Sequence of chain 2.S:
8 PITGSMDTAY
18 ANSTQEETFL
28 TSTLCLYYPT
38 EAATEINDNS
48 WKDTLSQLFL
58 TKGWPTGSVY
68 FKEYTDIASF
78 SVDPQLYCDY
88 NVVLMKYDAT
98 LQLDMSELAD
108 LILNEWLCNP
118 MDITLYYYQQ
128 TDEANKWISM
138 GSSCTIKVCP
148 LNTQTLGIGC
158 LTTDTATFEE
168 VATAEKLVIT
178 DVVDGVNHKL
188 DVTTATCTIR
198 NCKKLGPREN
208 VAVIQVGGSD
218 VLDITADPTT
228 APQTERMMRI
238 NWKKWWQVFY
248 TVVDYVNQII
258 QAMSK

A protein and the small-molecule ligand that binds it are described below.
Small molecule (SMILES): CC(=O)N[C@H]1[C@H](O[C@H]2[C@H](O)[C@@H](NC(C)=O)CO[C@@H]2CO)O[C@H](CO)[C@@H](O)[C@@H]1O

Binding-site contacts:
Ligand atom O5 contacts residue ASN19 of chain 2.S at 2.2 Å (h-bond).
Ligand atom C8 contacts residue TYR17 of chain 2.S at 4.2 Å (hydrophobic).
Ligand atom O6 contacts residue ASN19 of chain 2.S at 4.4 Å.
Ligand atom C2 contacts residue ASN19 of chain 2.S at 3.4 Å.
Ligand atom C1 contacts residue ASN19 of chain 2.S at 1.9 Å.
Ligand atom C6 contacts residue ASN19 of chain 2.S at 4.1 Å.
Ligand atom C3 contacts residue ASN19 of chain 2.S at 4.4 Å.
Ligand atom C5 contacts residue ASN19 of chain 2.S at 3.4 Å.
Ligand atom N2 contacts residue ASN19 of chain 2.S at 4.1 Å.